Binding-site contacts:
Ligand atom C2 contacts residue ASN285 of chain 1.B at 2.7 Å.
Ligand atom C3 contacts residue ASN285 of chain 1.B at 3.7 Å.
Ligand atom C8 contacts residue GLN268 of chain 1.B at 3.3 Å.
Ligand atom C7 contacts residue GLN268 of chain 1.B at 4.3 Å.
Ligand atom C5 contacts residue ASN285 of chain 1.B at 3.2 Å.
Ligand atom N2 contacts residue ASN285 of chain 1.B at 3.6 Å.
Ligand atom O6 contacts residue ASN285 of chain 1.B at 3.6 Å.
Ligand atom C4 contacts residue ASN285 of chain 1.B at 3.6 Å.
Ligand atom C1 contacts residue ASN285 of chain 1.B at 1.4 Å.
Ligand atom O5 contacts residue ASN285 of chain 1.B at 2.4 Å (h-bond).
Ligand atom C6 contacts residue ASN285 of chain 1.B at 3.2 Å.
Ligand atom C8 contacts residue ASN285 of chain 1.B at 3.9 Å.
Ligand atom C7 contacts residue ASN285 of chain 1.B at 4.0 Å.

The small molecule below binds the protein below.
Small molecule (SMILES): CC(=O)N[C@@H]1[C@@H](O)[C@H](O)[C@@H](CO)O[C@H]1O

Sequence of chain 1.B:
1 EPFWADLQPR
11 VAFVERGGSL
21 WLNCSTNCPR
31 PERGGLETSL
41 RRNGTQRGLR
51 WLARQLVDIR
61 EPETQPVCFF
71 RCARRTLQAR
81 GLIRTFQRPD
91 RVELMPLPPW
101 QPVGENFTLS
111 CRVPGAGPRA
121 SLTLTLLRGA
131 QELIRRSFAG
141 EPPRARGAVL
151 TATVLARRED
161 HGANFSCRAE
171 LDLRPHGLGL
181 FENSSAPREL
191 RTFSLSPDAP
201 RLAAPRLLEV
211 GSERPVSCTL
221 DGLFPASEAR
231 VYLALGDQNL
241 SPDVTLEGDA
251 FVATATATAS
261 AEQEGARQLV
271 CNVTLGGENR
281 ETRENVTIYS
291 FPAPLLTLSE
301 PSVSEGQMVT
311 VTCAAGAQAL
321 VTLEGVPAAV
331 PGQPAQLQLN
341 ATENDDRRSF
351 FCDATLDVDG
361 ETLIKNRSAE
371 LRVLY